Sequence of chain 1.A:
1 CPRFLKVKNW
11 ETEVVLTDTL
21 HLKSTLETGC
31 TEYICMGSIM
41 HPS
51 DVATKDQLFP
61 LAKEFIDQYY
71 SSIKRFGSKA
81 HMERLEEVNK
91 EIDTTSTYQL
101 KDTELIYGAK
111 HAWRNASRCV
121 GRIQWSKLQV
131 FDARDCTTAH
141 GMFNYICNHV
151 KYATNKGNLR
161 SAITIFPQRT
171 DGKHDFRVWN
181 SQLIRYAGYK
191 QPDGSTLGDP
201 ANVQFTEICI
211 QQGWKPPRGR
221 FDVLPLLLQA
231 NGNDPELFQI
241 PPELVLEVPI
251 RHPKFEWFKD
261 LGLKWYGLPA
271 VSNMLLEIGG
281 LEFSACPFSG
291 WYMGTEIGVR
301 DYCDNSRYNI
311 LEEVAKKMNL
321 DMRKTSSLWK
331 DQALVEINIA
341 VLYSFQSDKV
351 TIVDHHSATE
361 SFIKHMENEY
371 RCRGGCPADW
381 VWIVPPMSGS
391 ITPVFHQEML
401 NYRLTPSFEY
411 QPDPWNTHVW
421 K

The protein below binds the small molecule below.
Small molecule (SMILES): CCOc1ccc(-c2ccc3c(C)cc(N)nc3c2)cc1CN

Binding-site contacts:
Ligand atom C26 contacts residue VAL271 of chain 1.A at 3.7 Å (hydrophobic).
Ligand atom C21 contacts residue HEM1 of chain 1.C at 3.8 Å.
Ligand atom C11 contacts residue PHE288 of chain 1.A at 3.7 Å (hydrophobic).
Ligand atom C27 contacts residue TYR410 of chain 1.A at 3.7 Å (hydrophobic).
Ligand atom C06 contacts residue VAL271 of chain 1.A at 3.5 Å (hydrophobic).
Ligand atom C25 contacts residue HEM1 of chain 1.C at 2.8 Å.
Ligand atom C03 contacts residue HEM1 of chain 1.C at 3.2 Å.
Ligand atom C07 contacts residue VAL271 of chain 1.A at 3.1 Å (hydrophobic).
Ligand atom C02 contacts residue TRP291 of chain 1.A at 3.7 Å (hydrophobic).
Ligand atom N02 contacts residue TYR292 of chain 1.A at 3.5 Å.
Ligand atom C02 contacts residue PRO269 of chain 1.A at 3.9 Å (hydrophobic).
Ligand atom C09 contacts residue GLU296 of chain 1.A at 3.4 Å.
Ligand atom C06 contacts residue PHE288 of chain 1.A at 3.6 Å (hydrophobic).
Ligand atom C04 contacts residue HEM1 of chain 1.C at 3.6 Å.
Ligand atom C10 contacts residue GLU296 of chain 1.A at 3.4 Å.
Ligand atom C22 contacts residue HEM1 of chain 1.C at 2.9 Å.
Ligand atom C06 contacts residue HEM1 of chain 1.C at 3.9 Å.
Ligand atom C09 contacts residue HEM1 of chain 1.C at 3.4 Å.
Ligand atom O29 contacts residue TRP382 of chain 1.A at 3.9 Å.
Ligand atom C11 contacts residue GLY290 of chain 1.A at 3.9 Å.
Ligand atom N01 contacts residue HEM1 of chain 1.C at 3.9 Å.
Ligand atom N02 contacts residue PRO269 of chain 1.A at 3.7 Å.
Ligand atom C26 contacts residue HEM1 of chain 1.C at 3.3 Å.
Ligand atom N28 contacts residue ASN273 of chain 1.A at 3.8 Å.
Ligand atom C02 contacts residue HEM1 of chain 1.C at 3.6 Å.
Ligand atom C02 contacts residue GLU296 of chain 1.A at 3.5 Å.
Ligand atom C31 contacts residue H4B1 of chain 1.D at 3.3 Å.
Ligand atom C08 contacts residue VAL271 of chain 1.A at 3.7 Å (hydrophobic).
Ligand atom C31 contacts residue MET40 of chain 1.A at 4.0 Å (hydrophobic).
Ligand atom N02 contacts residue TRP291 of chain 1.A at 2.6 Å (h-bond).
Ligand atom C24 contacts residue HEM1 of chain 1.C at 3.2 Å.
Ligand atom C08 contacts residue HEM1 of chain 1.C at 3.9 Å.
Ligand atom C23 contacts residue HEM1 of chain 1.C at 2.9 Å.
Ligand atom C27 contacts residue HEM1 of chain 1.C at 2.9 Å.
Ligand atom C11 contacts residue HEM1 of chain 1.C at 3.1 Å.
Ligand atom N01 contacts residue GLU296 of chain 1.A at 2.6 Å (salt-bridge).
Ligand atom N02 contacts residue HEM1 of chain 1.C at 3.6 Å.
Ligand atom N02 contacts residue GLU296 of chain 1.A at 2.8 Å (salt-bridge).
Ligand atom C31 contacts residue TRP382 of chain 1.A at 3.8 Å (hydrophobic).
Ligand atom O29 contacts residue HEM1 of chain 1.C at 3.7 Å.